Binding-site contacts:
Ligand atom C6 contacts residue ALA279 of chain 1.A at 4.2 Å (hydrophobic).
Ligand atom C7 contacts residue ASN276 of chain 1.A at 3.5 Å.
Ligand atom C5 contacts residue ALA279 of chain 1.A at 4.3 Å (hydrophobic).
Ligand atom C1 contacts residue ASN276 of chain 1.A at 1.4 Å.
Ligand atom O7 contacts residue ASN276 of chain 1.A at 3.4 Å (h-bond).
Ligand atom O5 contacts residue ALA279 of chain 1.A at 3.5 Å.
Ligand atom O6 contacts residue ALA279 of chain 1.A at 4.1 Å.
Ligand atom O6 contacts residue SER278 of chain 1.A at 3.9 Å.
Ligand atom N2 contacts residue ASN276 of chain 1.A at 3.0 Å (h-bond).
Ligand atom C3 contacts residue ASN276 of chain 1.A at 3.9 Å.
Ligand atom C2 contacts residue ASN276 of chain 1.A at 2.5 Å.
Ligand atom C5 contacts residue ASN276 of chain 1.A at 3.5 Å.
Ligand atom C4 contacts residue ASN276 of chain 1.A at 4.2 Å.
Ligand atom C1 contacts residue ALA279 of chain 1.A at 4.3 Å (hydrophobic).
Ligand atom O5 contacts residue ASN276 of chain 1.A at 2.2 Å (h-bond).
Ligand atom O5 contacts residue ASN273 of chain 1.A at 4.4 Å.
Ligand atom C5 contacts residue SER278 of chain 1.A at 4.4 Å.

Sequence of chain 1.A:
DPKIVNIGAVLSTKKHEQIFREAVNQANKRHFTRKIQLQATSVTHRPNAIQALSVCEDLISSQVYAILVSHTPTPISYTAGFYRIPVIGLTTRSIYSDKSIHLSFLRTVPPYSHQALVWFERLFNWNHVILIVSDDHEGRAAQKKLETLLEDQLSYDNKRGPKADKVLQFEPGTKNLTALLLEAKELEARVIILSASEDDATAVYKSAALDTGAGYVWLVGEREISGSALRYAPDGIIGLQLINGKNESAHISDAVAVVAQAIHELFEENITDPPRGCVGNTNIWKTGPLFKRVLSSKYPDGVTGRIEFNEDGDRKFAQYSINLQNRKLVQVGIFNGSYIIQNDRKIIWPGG

This small molecule binds to this protein.
Small molecule (SMILES): CC(=O)N[C@@H]1[C@@H](O)[C@H](O)[C@@H](CO)O[C@H]1O